Sequence of chain 4.C:
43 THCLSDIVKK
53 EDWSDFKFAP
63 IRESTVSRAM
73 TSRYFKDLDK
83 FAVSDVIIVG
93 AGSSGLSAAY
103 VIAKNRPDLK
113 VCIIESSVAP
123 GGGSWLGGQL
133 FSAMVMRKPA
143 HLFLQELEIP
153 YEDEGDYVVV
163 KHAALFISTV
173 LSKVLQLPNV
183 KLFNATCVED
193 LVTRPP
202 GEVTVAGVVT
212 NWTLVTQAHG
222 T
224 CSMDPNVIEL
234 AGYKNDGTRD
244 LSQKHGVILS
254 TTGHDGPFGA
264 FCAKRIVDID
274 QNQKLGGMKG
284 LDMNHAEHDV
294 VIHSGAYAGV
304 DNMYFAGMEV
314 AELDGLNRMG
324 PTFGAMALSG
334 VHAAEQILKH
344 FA

A protein and the small-molecule ligand that binds it are described below.
Small molecule (SMILES): C[C@H](/N=C/C(=O)O)C(=O)[C@H](O)COP(=O)(O)OP(=O)(O)OC[C@H]1O[C@@H](n2cnc3c(N)ncnc32)[C@H](O)[C@@H]1O

Sequence of chain 1.C:
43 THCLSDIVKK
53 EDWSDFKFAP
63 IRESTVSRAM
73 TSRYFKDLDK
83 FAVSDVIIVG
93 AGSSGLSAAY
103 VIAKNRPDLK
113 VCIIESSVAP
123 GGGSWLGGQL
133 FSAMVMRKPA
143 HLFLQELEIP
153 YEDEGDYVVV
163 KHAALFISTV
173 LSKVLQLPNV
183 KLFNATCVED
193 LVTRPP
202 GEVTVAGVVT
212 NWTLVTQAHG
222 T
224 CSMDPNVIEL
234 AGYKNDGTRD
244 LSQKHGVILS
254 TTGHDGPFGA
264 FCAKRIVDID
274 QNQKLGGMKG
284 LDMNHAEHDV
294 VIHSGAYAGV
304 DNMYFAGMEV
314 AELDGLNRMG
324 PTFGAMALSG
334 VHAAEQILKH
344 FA

Binding-site contacts:
Ligand atom N5 contacts residue VAL190 of chain 1.C at 2.9 Å (h-bond).
Ligand atom O10 contacts residue ARG321 of chain 1.C at 2.8 Å (salt-bridge).
Ligand atom O12 contacts residue GLU117 of chain 1.C at 2.7 Å (salt-bridge).
Ligand atom C7 contacts residue GLY323 of chain 1.C at 3.3 Å.
Ligand atom O5 contacts residue SER96 of chain 1.C at 2.7 Å (h-bond).
Ligand atom O13 contacts residue GLU117 of chain 1.C at 2.6 Å (salt-bridge).
Ligand atom C6 contacts residue GLY323 of chain 1.C at 3.3 Å.
Ligand atom O10 contacts residue PRO228 of chain 4.C at 3.5 Å.
Ligand atom N2 contacts residue SER118 of chain 1.C at 3.4 Å (h-bond).
Ligand atom O11 contacts residue GLY94 of chain 1.C at 3.5 Å.
Ligand atom O5 contacts residue SER95 of chain 1.C at 3.5 Å (h-bond).
Ligand atom C5 contacts residue THR325 of chain 1.C at 3.3 Å.
Ligand atom O13 contacts residue SER119 of chain 1.C at 3.4 Å (h-bond).
Ligand atom C11 contacts residue GLU117 of chain 1.C at 3.5 Å.
Ligand atom O7 contacts residue PHE326 of chain 1.C at 3.4 Å.
Ligand atom C13 contacts residue SER118 of chain 1.C at 3.2 Å.
Ligand atom N1 contacts residue GLY323 of chain 1.C at 3.2 Å (h-bond).
Ligand atom C14 contacts residue SER118 of chain 1.C at 3.4 Å.
Ligand atom O9 contacts residue GLY323 of chain 1.C at 3.0 Å (h-bond).
Ligand atom O12 contacts residue GLY124 of chain 1.C at 3.2 Å.
Ligand atom O2 contacts residue GLY125 of chain 1.C at 2.9 Å (h-bond).
Ligand atom O4 contacts residue GLY310 of chain 1.C at 3.5 Å.
Ligand atom O9 contacts residue MET322 of chain 1.C at 3.5 Å (h-bond).
Ligand atom C7 contacts residue ARG321 of chain 1.C at 3.5 Å.
Ligand atom N6 contacts residue PHE261 of chain 1.C at 3.2 Å.
Ligand atom O4 contacts residue MET311 of chain 1.C at 2.9 Å (h-bond).
Ligand atom C12 contacts residue GLU117 of chain 1.C at 3.5 Å.
Ligand atom C5 contacts residue GLY323 of chain 1.C at 3.4 Å.
Ligand atom N1 contacts residue ASP227 of chain 4.C at 2.8 Å (salt-bridge).
Ligand atom O9 contacts residue ARG321 of chain 1.C at 2.9 Å (salt-bridge).
Ligand atom O3 contacts residue GLY256 of chain 1.C at 3.4 Å.
Ligand atom C14 contacts residue ILE116 of chain 1.C at 3.5 Å (hydrophobic).
Ligand atom O14 contacts residue GLY92 of chain 1.C at 3.1 Å.
Ligand atom N3 contacts residue SER118 of chain 1.C at 3.1 Å (h-bond).
Ligand atom C8 contacts residue THR254 of chain 1.C at 3.5 Å.
Ligand atom O6 contacts residue MET329 of chain 1.C at 3.4 Å (h-bond).
Ligand atom N4 contacts residue VAL190 of chain 1.C at 3.0 Å (h-bond).
Ligand atom O13 contacts residue SER118 of chain 1.C at 3.2 Å (h-bond).
Ligand atom C4 contacts residue ASP227 of chain 4.C at 3.1 Å.
Ligand atom O6 contacts residue SER95 of chain 1.C at 3.3 Å (h-bond).